Binding-site contacts:
Ligand atom C4 contacts residue ASN347 of chain 1.G at 4.3 Å.
Ligand atom N2 contacts residue THR426 of chain 1.G at 4.2 Å.
Ligand atom C8 contacts residue THR426 of chain 1.G at 3.6 Å.
Ligand atom C7 contacts residue ASN347 of chain 1.G at 3.1 Å.
Ligand atom O7 contacts residue ASN311 of chain 1.G at 4.1 Å.
Ligand atom C5 contacts residue ASN347 of chain 1.G at 3.8 Å.
Ligand atom O5 contacts residue ASN347 of chain 1.G at 2.5 Å (h-bond).
Ligand atom O7 contacts residue HIS345 of chain 1.G at 4.5 Å.
Ligand atom C5 contacts residue ASN424 of chain 1.G at 4.1 Å.
Ligand atom C2 contacts residue ASN347 of chain 1.G at 2.5 Å.
Ligand atom C1 contacts residue ASN424 of chain 1.G at 4.1 Å.
Ligand atom C3 contacts residue ASN347 of chain 1.G at 3.9 Å.
Ligand atom C1 contacts residue ASN347 of chain 1.G at 1.5 Å.
Ligand atom O5 contacts residue ASN424 of chain 1.G at 3.8 Å.
Ligand atom C8 contacts residue ASN347 of chain 1.G at 4.2 Å.
Ligand atom O7 contacts residue ASN347 of chain 1.G at 3.0 Å (h-bond).
Ligand atom C7 contacts residue THR426 of chain 1.G at 4.2 Å.
Ligand atom C6 contacts residue ASN424 of chain 1.G at 4.2 Å.
Ligand atom O6 contacts residue ASN424 of chain 1.G at 3.2 Å (h-bond).
Ligand atom C8 contacts residue CYS346 of chain 1.G at 4.1 Å (hydrophobic).
Ligand atom C8 contacts residue HIS345 of chain 1.G at 3.4 Å.
Ligand atom C7 contacts residue HIS345 of chain 1.G at 4.5 Å.
Ligand atom N2 contacts residue ASN347 of chain 1.G at 2.9 Å (h-bond).

A small-molecule ligand and the protein it binds are described below.
Small molecule (SMILES): CC(=O)N[C@@H]1[C@@H](O)[C@H](O)[C@@H](CO)O[C@H]1O

Sequence of chain 1.G:
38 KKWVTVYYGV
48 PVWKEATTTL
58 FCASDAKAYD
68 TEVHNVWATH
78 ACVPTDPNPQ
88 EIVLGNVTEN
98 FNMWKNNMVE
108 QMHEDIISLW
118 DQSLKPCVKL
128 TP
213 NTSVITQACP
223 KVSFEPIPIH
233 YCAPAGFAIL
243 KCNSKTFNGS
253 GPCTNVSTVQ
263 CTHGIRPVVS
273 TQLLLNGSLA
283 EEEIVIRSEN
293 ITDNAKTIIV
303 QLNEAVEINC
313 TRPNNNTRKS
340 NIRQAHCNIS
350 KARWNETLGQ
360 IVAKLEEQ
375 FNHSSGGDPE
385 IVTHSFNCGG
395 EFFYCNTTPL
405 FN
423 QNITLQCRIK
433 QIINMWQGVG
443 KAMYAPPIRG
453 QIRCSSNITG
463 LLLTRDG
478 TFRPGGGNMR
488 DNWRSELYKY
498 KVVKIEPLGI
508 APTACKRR